The small molecule below binds the protein below.
Small molecule (SMILES): Nc1ncnc2c1ncn2[C@@H]1O[C@H](CO[P](=O)(O)O[P](=O)(O)CP(=O)(O)O)[C@@H](O)[C@H]1O

Sequence of chain 1.A:
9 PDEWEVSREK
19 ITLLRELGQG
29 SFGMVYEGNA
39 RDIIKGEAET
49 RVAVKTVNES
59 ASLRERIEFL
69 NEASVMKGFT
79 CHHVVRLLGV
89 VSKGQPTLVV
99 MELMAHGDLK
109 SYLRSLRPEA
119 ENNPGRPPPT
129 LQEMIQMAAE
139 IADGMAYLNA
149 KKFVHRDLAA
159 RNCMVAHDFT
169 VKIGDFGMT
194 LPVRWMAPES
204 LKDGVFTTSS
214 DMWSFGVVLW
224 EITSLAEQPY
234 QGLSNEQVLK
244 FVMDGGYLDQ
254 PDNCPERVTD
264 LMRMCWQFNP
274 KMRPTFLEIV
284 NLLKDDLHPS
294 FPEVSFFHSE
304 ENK

Binding-site contacts:
Ligand atom C4 contacts residue MET162 of chain 1.A at 3.9 Å (hydrophobic).
Ligand atom PB contacts residue SER29 of chain 1.A at 4.0 Å.
Ligand atom O3A contacts residue GLY28 of chain 1.A at 3.8 Å.
Ligand atom N1 contacts residue ALA51 of chain 1.A at 3.6 Å.
Ligand atom C6 contacts residue GLU100 of chain 1.A at 3.9 Å.
Ligand atom O1B contacts residue SER29 of chain 1.A at 2.7 Å (h-bond).
Ligand atom C2' contacts residue MET162 of chain 1.A at 3.7 Å (hydrophobic).
Ligand atom C2 contacts residue LEU101 of chain 1.A at 3.8 Å (hydrophobic).
Ligand atom N9 contacts residue VAL33 of chain 1.A at 3.8 Å.
Ligand atom N6 contacts residue ALA51 of chain 1.A at 3.4 Å.
Ligand atom C3' contacts residue MET162 of chain 1.A at 3.9 Å (hydrophobic).
Ligand atom O3A contacts residue LYS53 of chain 1.A at 3.9 Å.
Ligand atom PG contacts residue MG1 of chain 1.B at 3.4 Å.
Ligand atom C6 contacts residue ALA51 of chain 1.A at 3.4 Å (hydrophobic).
Ligand atom O3' contacts residue ASP106 of chain 1.A at 4.0 Å.
Ligand atom O1G contacts residue ASN160 of chain 1.A at 3.8 Å.
Ligand atom N6 contacts residue VAL83 of chain 1.A at 3.8 Å.
Ligand atom C6 contacts residue MET162 of chain 1.A at 4.0 Å (hydrophobic).
Ligand atom N1 contacts residue MET102 of chain 1.A at 3.0 Å (h-bond).
Ligand atom O2' contacts residue LEU25 of chain 1.A at 3.5 Å (h-bond).
Ligand atom O4' contacts residue VAL33 of chain 1.A at 3.8 Å.
Ligand atom N1 contacts residue LEU101 of chain 1.A at 3.8 Å.
Ligand atom O1G contacts residue MG1 of chain 1.B at 2.5 Å.
Ligand atom O4' contacts residue GLY26 of chain 1.A at 4.0 Å.
Ligand atom C5 contacts residue ALA51 of chain 1.A at 3.9 Å (hydrophobic).
Ligand atom C2 contacts residue LEU25 of chain 1.A at 3.8 Å (hydrophobic).
Ligand atom C3B contacts residue MG1 of chain 1.B at 3.2 Å.
Ligand atom O2B contacts residue ASP173 of chain 1.A at 3.1 Å (salt-bridge).
Ligand atom N3 contacts residue LEU25 of chain 1.A at 3.7 Å.
Ligand atom C5' contacts residue GLN27 of chain 1.A at 3.2 Å.
Ligand atom C8 contacts residue VAL33 of chain 1.A at 3.7 Å (hydrophobic).
Ligand atom C2 contacts residue MET102 of chain 1.A at 3.4 Å (hydrophobic).
Ligand atom PB contacts residue MG1 of chain 1.B at 3.4 Å.
Ligand atom O2G contacts residue SER29 of chain 1.A at 3.4 Å.
Ligand atom O1A contacts residue LYS53 of chain 1.A at 3.0 Å (salt-bridge).
Ligand atom C5 contacts residue MET162 of chain 1.A at 3.8 Å (hydrophobic).
Ligand atom O2B contacts residue MG1 of chain 1.B at 2.6 Å.
Ligand atom O2B contacts residue LYS53 of chain 1.A at 3.7 Å.
Ligand atom N6 contacts residue GLU100 of chain 1.A at 3.0 Å (salt-bridge).
Ligand atom O1B contacts residue GLY28 of chain 1.A at 3.5 Å.